Sequence of chain 2.A:
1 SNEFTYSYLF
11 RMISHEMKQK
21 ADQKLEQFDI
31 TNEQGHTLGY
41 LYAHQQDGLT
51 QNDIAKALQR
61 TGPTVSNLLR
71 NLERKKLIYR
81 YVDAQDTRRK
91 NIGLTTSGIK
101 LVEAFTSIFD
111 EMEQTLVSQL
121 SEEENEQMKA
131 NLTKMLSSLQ

Binding-site contacts:
Ligand atom C4 contacts residue HIS36 of chain 2.A at 4.0 Å.
Ligand atom C3 contacts residue HIS36 of chain 2.A at 4.0 Å.
Ligand atom C2 contacts residue PHE105 of chain 2.A at 3.3 Å (hydrophobic).
Ligand atom C3 contacts residue PHE105 of chain 2.A at 3.4 Å (hydrophobic).
Ligand atom C1 contacts residue GLY35 of chain 2.A at 3.4 Å.
Ligand atom C14 contacts residue GLY35 of chain 2.A at 4.1 Å.
Ligand atom C12 contacts residue GLY35 of chain 2.A at 4.1 Å.
Ligand atom C14 contacts residue HIS36 of chain 2.A at 4.1 Å.
Ligand atom C10 contacts residue PHE105 of chain 2.A at 3.8 Å (hydrophobic).
Ligand atom C1 contacts residue HIS36 of chain 2.A at 4.2 Å.
Ligand atom C15 contacts residue ASN32 of chain 2.A at 4.2 Å.
Ligand atom N23 contacts residue GLY35 of chain 2.A at 3.6 Å (h-bond).
Ligand atom N23 contacts residue PHE105 of chain 2.A at 4.1 Å.
Ligand atom C11 contacts residue ASN32 of chain 2.A at 4.1 Å.
Ligand atom N24 contacts residue ILE30 of chain 2.A at 4.2 Å.
Ligand atom C6 contacts residue ASN32 of chain 2.A at 4.4 Å.
Ligand atom C2 contacts residue GLY35 of chain 2.A at 2.9 Å.
Ligand atom N24 contacts residue ASN32 of chain 2.A at 3.0 Å (h-bond).
Ligand atom C13 contacts residue GLY35 of chain 2.A at 3.7 Å.
Ligand atom C9 contacts residue ILE30 of chain 2.A at 4.1 Å (hydrophobic).
Ligand atom C11 contacts residue PHE105 of chain 2.A at 4.1 Å (hydrophobic).
Ligand atom C1 contacts residue PHE105 of chain 2.A at 3.4 Å (hydrophobic).
Ligand atom C14 contacts residue PHE105 of chain 2.A at 3.4 Å (hydrophobic).
Ligand atom C7 contacts residue ASN32 of chain 2.A at 3.0 Å.
Ligand atom C16 contacts residue ASN32 of chain 2.A at 3.3 Å.
Ligand atom C2 contacts residue HIS36 of chain 2.A at 4.1 Å.
Ligand atom C4 contacts residue GLY35 of chain 2.A at 4.0 Å.
Ligand atom N5 contacts residue PHE105 of chain 2.A at 3.9 Å.
Ligand atom C13 contacts residue HIS36 of chain 2.A at 4.2 Å.
Ligand atom N23 contacts residue GLY39 of chain 2.A at 3.5 Å.
Ligand atom C13 contacts residue PHE105 of chain 2.A at 3.3 Å (hydrophobic).
Ligand atom C3 contacts residue GLY35 of chain 2.A at 3.2 Å.
Ligand atom C17 contacts residue ASN32 of chain 2.A at 3.8 Å.
Ligand atom C8 contacts residue ASN32 of chain 2.A at 3.3 Å.
Ligand atom C10 contacts residue GLY35 of chain 2.A at 4.2 Å.
Ligand atom C22 contacts residue HIS36 of chain 2.A at 3.9 Å.
Ligand atom C6 contacts residue PHE105 of chain 2.A at 4.3 Å (hydrophobic).
Ligand atom C12 contacts residue PHE105 of chain 2.A at 3.5 Å (hydrophobic).
Ligand atom C4 contacts residue PHE105 of chain 2.A at 3.6 Å (hydrophobic).
Ligand atom N23 contacts residue HIS36 of chain 2.A at 4.3 Å.

A protein and the small-molecule ligand that binds it are described below.
Small molecule (SMILES): CC[n+]1c(-c2ccccc2)c2cc(N)ccc2c2ccc(N)cc21